A small-molecule ligand and the protein it binds are described below.
Small molecule (SMILES): CNc1nc2[nH]c(-c3cccc(CNC(=O)COC)n3)cc2c2c1ncn2C

Sequence of chain 1.B:
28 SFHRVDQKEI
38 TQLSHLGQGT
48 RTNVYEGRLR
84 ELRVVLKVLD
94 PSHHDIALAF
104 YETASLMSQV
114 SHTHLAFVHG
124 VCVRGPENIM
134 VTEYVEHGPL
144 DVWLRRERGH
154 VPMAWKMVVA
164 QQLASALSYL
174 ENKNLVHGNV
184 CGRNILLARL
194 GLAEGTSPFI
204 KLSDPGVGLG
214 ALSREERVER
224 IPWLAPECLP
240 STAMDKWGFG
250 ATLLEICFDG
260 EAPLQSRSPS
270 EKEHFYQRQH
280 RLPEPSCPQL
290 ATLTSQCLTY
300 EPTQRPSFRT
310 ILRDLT

Binding-site contacts:
Ligand atom N3 contacts residue TYR137 of chain 1.B at 3.7 Å.
Ligand atom C27 contacts residue GLU139 of chain 1.B at 3.6 Å.
Ligand atom N18 contacts residue LEU43 of chain 1.B at 2.8 Å (h-bond).
Ligand atom C2 contacts residue GLU136 of chain 1.B at 3.2 Å.
Ligand atom C28 contacts residue LYS90 of chain 1.B at 3.8 Å.
Ligand atom C7 contacts residue PRO142 of chain 1.B at 3.4 Å (hydrophobic).
Ligand atom N3 contacts residue VAL138 of chain 1.B at 3.0 Å (h-bond).
Ligand atom N26 contacts residue VAL138 of chain 1.B at 2.7 Å (h-bond).
Ligand atom N1 contacts residue VAL88 of chain 1.B at 3.6 Å.
Ligand atom C13 contacts residue LEU43 of chain 1.B at 3.4 Å (hydrophobic).
Ligand atom C2 contacts residue VAL138 of chain 1.B at 3.8 Å (hydrophobic).
Ligand atom N1 contacts residue LEU189 of chain 1.B at 3.5 Å.
Ligand atom C27 contacts residue TYR137 of chain 1.B at 3.6 Å (hydrophobic).
Ligand atom C10 contacts residue PRO142 of chain 1.B at 3.8 Å (hydrophobic).
Ligand atom C14 contacts residue ARG186 of chain 1.B at 3.4 Å.
Ligand atom N26 contacts residue GLY141 of chain 1.B at 3.6 Å.
Ligand atom C2 contacts residue LEU189 of chain 1.B at 3.6 Å (hydrophobic).
Ligand atom C27 contacts residue GLY141 of chain 1.B at 3.7 Å.
Ligand atom C5 contacts residue VAL88 of chain 1.B at 3.8 Å (hydrophobic).
Ligand atom C15 contacts residue ARG186 of chain 1.B at 3.8 Å.
Ligand atom C4 contacts residue VAL88 of chain 1.B at 3.8 Å (hydrophobic).
Ligand atom N3 contacts residue VAL88 of chain 1.B at 3.6 Å.
Ligand atom C2 contacts residue VAL88 of chain 1.B at 3.5 Å (hydrophobic).
Ligand atom C19 contacts residue LEU43 of chain 1.B at 3.8 Å (hydrophobic).
Ligand atom C25 contacts residue GLY141 of chain 1.B at 3.5 Å.
Ligand atom N8 contacts residue PRO142 of chain 1.B at 3.3 Å.
Ligand atom N24 contacts residue GLY141 of chain 1.B at 3.6 Å.
Ligand atom C9 contacts residue PRO142 of chain 1.B at 3.6 Å (hydrophobic).
Ligand atom C23 contacts residue LEU43 of chain 1.B at 3.7 Å (hydrophobic).
Ligand atom N12 contacts residue LEU43 of chain 1.B at 3.5 Å (h-bond).
Ligand atom C7 contacts residue LEU43 of chain 1.B at 3.6 Å (hydrophobic).
Ligand atom N26 contacts residue TYR137 of chain 1.B at 3.5 Å.
Ligand atom C14 contacts residue GLY44 of chain 1.B at 3.7 Å.
Ligand atom C28 contacts residue LEU189 of chain 1.B at 3.7 Å (hydrophobic).
Ligand atom C15 contacts residue GLN45 of chain 1.B at 3.5 Å.
Ligand atom O20 contacts residue VAL145 of chain 1.B at 3.6 Å.
Ligand atom C25 contacts residue VAL138 of chain 1.B at 3.7 Å (hydrophobic).
Ligand atom C21 contacts residue LEU43 of chain 1.B at 3.8 Å (hydrophobic).
Ligand atom C27 contacts residue VAL138 of chain 1.B at 3.3 Å (hydrophobic).
Ligand atom C17 contacts residue LEU43 of chain 1.B at 3.6 Å (hydrophobic).